Sequence of chain 2.A:
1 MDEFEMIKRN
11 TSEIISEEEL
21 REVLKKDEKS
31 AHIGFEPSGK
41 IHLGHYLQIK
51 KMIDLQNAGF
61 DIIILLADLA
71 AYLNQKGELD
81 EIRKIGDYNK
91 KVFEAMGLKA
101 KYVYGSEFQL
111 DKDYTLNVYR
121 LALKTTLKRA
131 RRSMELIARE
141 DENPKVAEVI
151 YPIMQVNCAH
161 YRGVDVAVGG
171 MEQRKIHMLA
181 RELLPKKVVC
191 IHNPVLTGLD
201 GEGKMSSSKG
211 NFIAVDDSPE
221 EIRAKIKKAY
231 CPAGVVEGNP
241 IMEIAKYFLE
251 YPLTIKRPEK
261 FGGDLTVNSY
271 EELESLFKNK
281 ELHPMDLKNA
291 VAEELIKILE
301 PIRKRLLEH

The protein below binds the small molecule below.
Small molecule (SMILES): N[C@@H](Cc1ccc(O)c([N+](=O)[O-])c1)C(=O)O

Binding-site contacts:
Ligand atom O1 contacts residue ASN74 of chain 2.A at 4.0 Å.
Ligand atom CE1 contacts residue ILE137 of chain 2.A at 4.1 Å (hydrophobic).
Ligand atom OXT contacts residue GLU140 of chain 2.A at 4.5 Å.
Ligand atom CB contacts residue LEU136 of chain 2.A at 3.5 Å (hydrophobic).
Ligand atom NN contacts residue LYS76 of chain 2.A at 3.9 Å.
Ligand atom N contacts residue GLU135 of chain 2.A at 3.5 Å (salt-bridge).
Ligand atom O1 contacts residue ILE137 of chain 2.A at 3.5 Å (h-bond).
Ligand atom CD2 contacts residue LEU136 of chain 2.A at 4.2 Å (hydrophobic).
Ligand atom O2 contacts residue ARG139 of chain 2.A at 3.8 Å.
Ligand atom OXT contacts residue LYS209 of chain 2.A at 4.2 Å.
Ligand atom O2 contacts residue SER208 of chain 2.A at 3.5 Å (h-bond).
Ligand atom CG contacts residue LEU136 of chain 2.A at 3.9 Å (hydrophobic).
Ligand atom CZ contacts residue SER206 of chain 2.A at 3.3 Å.
Ligand atom O contacts residue GLU140 of chain 2.A at 4.0 Å.
Ligand atom CE1 contacts residue SER208 of chain 2.A at 4.1 Å.
Ligand atom NN contacts residue ARG139 of chain 2.A at 4.1 Å.
Ligand atom CA contacts residue GLU135 of chain 2.A at 4.4 Å.
Ligand atom NN contacts residue SER208 of chain 2.A at 4.1 Å.
Ligand atom CB contacts residue ILE137 of chain 2.A at 4.1 Å (hydrophobic).
Ligand atom OH contacts residue SER206 of chain 2.A at 2.7 Å (h-bond).
Ligand atom O contacts residue LYS209 of chain 2.A at 4.4 Å.
Ligand atom CD1 contacts residue ALA138 of chain 2.A at 3.5 Å (hydrophobic).
Ligand atom CD2 contacts residue SER206 of chain 2.A at 4.4 Å.
Ligand atom NN contacts residue ILE137 of chain 2.A at 4.2 Å.
Ligand atom CZ contacts residue SER208 of chain 2.A at 3.5 Å.
Ligand atom CE2 contacts residue SER208 of chain 2.A at 4.2 Å.
Ligand atom C contacts residue ALA138 of chain 2.A at 4.4 Å (hydrophobic).
Ligand atom CG contacts residue ILE137 of chain 2.A at 4.3 Å (hydrophobic).
Ligand atom CG contacts residue ALA138 of chain 2.A at 4.1 Å (hydrophobic).
Ligand atom N contacts residue LEU136 of chain 2.A at 4.5 Å.
Ligand atom O1 contacts residue ARG139 of chain 2.A at 4.0 Å.
Ligand atom O contacts residue ALA138 of chain 2.A at 3.6 Å.
Ligand atom CB contacts residue GLU135 of chain 2.A at 4.1 Å.
Ligand atom CD1 contacts residue ARG139 of chain 2.A at 4.4 Å.
Ligand atom OH contacts residue SER208 of chain 2.A at 2.9 Å (h-bond).
Ligand atom CE2 contacts residue SER206 of chain 2.A at 3.1 Å.
Ligand atom O1 contacts residue LYS76 of chain 2.A at 2.9 Å (salt-bridge).
Ligand atom CD1 contacts residue ILE137 of chain 2.A at 3.6 Å (hydrophobic).
Ligand atom O2 contacts residue LYS76 of chain 2.A at 4.2 Å.
Ligand atom CB contacts residue ALA138 of chain 2.A at 3.8 Å (hydrophobic).